Sequence of chain 1.E:
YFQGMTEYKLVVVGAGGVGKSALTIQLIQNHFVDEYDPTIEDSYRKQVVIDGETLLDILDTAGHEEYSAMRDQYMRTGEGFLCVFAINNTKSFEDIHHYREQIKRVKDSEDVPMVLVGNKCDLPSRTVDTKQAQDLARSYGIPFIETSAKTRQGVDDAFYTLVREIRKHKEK

This protein binds this small molecule.
Small molecule (SMILES): Nc1nc2c(ncn2[C@@H]2O[C@H](CO[P](=O)(O)O[P](=O)(O)NP(=O)(O)O)[C@@H](O)[C@H]2O)c(=O)[nH]1

Binding-site contacts:
Ligand atom O6 contacts residue LYS135 of chain 1.E at 3.4 Å.
Ligand atom PB contacts residue LYS34 of chain 1.E at 3.6 Å.
Ligand atom N3B contacts residue MG1 of chain 1.X at 3.6 Å.
Ligand atom O6 contacts residue ALA164 of chain 1.E at 2.8 Å (h-bond).
Ligand atom N2 contacts residue LEU138 of chain 1.E at 3.5 Å.
Ligand atom O2B contacts residue LYS34 of chain 1.E at 2.8 Å (salt-bridge).
Ligand atom O2B contacts residue VAL32 of chain 1.E at 3.2 Å (h-bond).
Ligand atom C2' contacts residue VAL47 of chain 1.E at 3.4 Å (hydrophobic).
Ligand atom O2B contacts residue GLY31 of chain 1.E at 3.5 Å (h-bond).
Ligand atom C8 contacts residue GLY33 of chain 1.E at 3.5 Å.
Ligand atom O2' contacts residue VAL47 of chain 1.E at 2.7 Å (h-bond).
Ligand atom O6 contacts residue ASN134 of chain 1.E at 3.2 Å (h-bond).
Ligand atom O2' contacts residue ASP48 of chain 1.E at 3.2 Å (salt-bridge).
Ligand atom O2G contacts residue GLY78 of chain 1.E at 2.8 Å (h-bond).
Ligand atom O1G contacts residue MG1 of chain 1.X at 2.1 Å.
Ligand atom O3G contacts residue PRO52 of chain 1.E at 3.6 Å.
Ligand atom PG contacts residue MG1 of chain 1.X at 3.3 Å.
Ligand atom O3' contacts residue ASP48 of chain 1.E at 3.0 Å (salt-bridge).
Ligand atom O1G contacts residue THR53 of chain 1.E at 2.9 Å (h-bond).
Ligand atom O2B contacts residue GLY33 of chain 1.E at 3.0 Å (h-bond).
Ligand atom O1A contacts residue GLY33 of chain 1.E at 3.3 Å.
Ligand atom N7 contacts residue ASN134 of chain 1.E at 3.1 Å (h-bond).
Ligand atom O3G contacts residue TYR50 of chain 1.E at 3.5 Å.
Ligand atom O3A contacts residue GLY33 of chain 1.E at 3.1 Å (h-bond).
Ligand atom C8 contacts residue ALA36 of chain 1.E at 3.5 Å (hydrophobic).
Ligand atom O6 contacts residue ASP137 of chain 1.E at 3.6 Å (salt-bridge).
Ligand atom C3' contacts residue GLU49 of chain 1.E at 3.5 Å.
Ligand atom O2G contacts residue LYS34 of chain 1.E at 2.7 Å (salt-bridge).
Ligand atom N1 contacts residue ASP137 of chain 1.E at 2.8 Å (salt-bridge).
Ligand atom N2 contacts residue ASP137 of chain 1.E at 3.0 Å (salt-bridge).
Ligand atom O1B contacts residue MG1 of chain 1.X at 2.0 Å.
Ligand atom O1B contacts residue SER35 of chain 1.E at 3.0 Å (h-bond).
Ligand atom O1A contacts residue ALA36 of chain 1.E at 2.8 Å (h-bond).
Ligand atom PB contacts residue MG1 of chain 1.X at 3.3 Å.
Ligand atom O6 contacts residue SER163 of chain 1.E at 3.4 Å.
Ligand atom N3B contacts residue TYR50 of chain 1.E at 3.5 Å.
Ligand atom N3B contacts residue GLY31 of chain 1.E at 3.0 Å (h-bond).
Ligand atom O2' contacts residue PHE46 of chain 1.E at 3.4 Å.
Ligand atom O4' contacts residue LYS135 of chain 1.E at 3.3 Å (salt-bridge).
Ligand atom O1A contacts residue SER35 of chain 1.E at 3.3 Å (h-bond).